A small-molecule ligand and the protein it binds are described below.
Small molecule (SMILES): Cn1cc(-c2ccccc2)nc1CCc1ccc2ccccc2n1

Binding-site contacts:
Ligand atom C14 contacts residue GLU275 of chain 1.C at 3.5 Å.
Ligand atom C4 contacts residue ILE246 of chain 1.C at 3.5 Å (hydrophobic).
Ligand atom C2 contacts residue SER231 of chain 1.C at 3.7 Å.
Ligand atom C20 contacts residue MET267 of chain 1.C at 3.5 Å (hydrophobic).
Ligand atom C14 contacts residue LYS272 of chain 1.C at 3.8 Å.
Ligand atom C5 contacts residue PHE283 of chain 1.C at 3.7 Å (hydrophobic).
Ligand atom C8 contacts residue PHE250 of chain 1.C at 3.6 Å (hydrophobic).
Ligand atom C13 contacts residue VAL276 of chain 1.C at 3.5 Å (hydrophobic).
Ligand atom C11 contacts residue MET267 of chain 1.C at 3.7 Å (hydrophobic).
Ligand atom C15 contacts residue PRO266 of chain 1.C at 3.6 Å (hydrophobic).
Ligand atom C14 contacts residue PRO266 of chain 1.C at 3.7 Å (hydrophobic).
Ligand atom C12 contacts residue TYR247 of chain 1.C at 3.4 Å (hydrophobic).
Ligand atom N21 contacts residue MET267 of chain 1.C at 3.7 Å.
Ligand atom C22 contacts residue PHE283 of chain 1.C at 3.5 Å (hydrophobic).
Ligand atom C1 contacts residue VAL232 of chain 1.C at 3.4 Å (hydrophobic).
Ligand atom N19 contacts residue GLY279 of chain 1.C at 3.5 Å (h-bond).
Ligand atom N10 contacts residue GLN280 of chain 1.C at 2.9 Å (h-bond).
Ligand atom C6 contacts residue PHE283 of chain 1.C at 3.6 Å (hydrophobic).
Ligand atom C9 contacts residue GLN280 of chain 1.C at 3.6 Å.
Ligand atom C18 contacts residue MET267 of chain 1.C at 3.8 Å (hydrophobic).
Ligand atom C7 contacts residue PHE283 of chain 1.C at 3.6 Å (hydrophobic).
Ligand atom C13 contacts residue GLU275 of chain 1.C at 3.7 Å.
Ligand atom C17 contacts residue TYR247 of chain 1.C at 3.8 Å (hydrophobic).
Ligand atom C24 contacts residue PHE250 of chain 1.C at 3.7 Å (hydrophobic).
Ligand atom C22 contacts residue GLN280 of chain 1.C at 3.7 Å.
Ligand atom C24 contacts residue MET267 of chain 1.C at 3.5 Å (hydrophobic).
Ligand atom C24 contacts residue GLN280 of chain 1.C at 3.5 Å.
Ligand atom C20 contacts residue GLY279 of chain 1.C at 3.4 Å.
Ligand atom C20 contacts residue TYR247 of chain 1.C at 3.7 Å (hydrophobic).
Ligand atom C18 contacts residue GLY279 of chain 1.C at 3.7 Å.
Ligand atom C1 contacts residue ILE246 of chain 1.C at 3.5 Å (hydrophobic).
Ligand atom N19 contacts residue MET267 of chain 1.C at 3.5 Å (h-bond).
Ligand atom C11 contacts residue GLY279 of chain 1.C at 3.4 Å.
Ligand atom N21 contacts residue TYR247 of chain 1.C at 2.7 Å (h-bond).
Ligand atom N21 contacts residue GLY279 of chain 1.C at 3.6 Å.
Ligand atom C24 contacts residue TYR247 of chain 1.C at 3.7 Å (hydrophobic).
Ligand atom C17 contacts residue GLY279 of chain 1.C at 3.3 Å.
Ligand atom C1 contacts residue SER231 of chain 1.C at 3.2 Å.
Ligand atom C17 contacts residue MET267 of chain 1.C at 3.6 Å (hydrophobic).
Ligand atom C3 contacts residue LEU229 of chain 1.C at 3.6 Å (hydrophobic).

Sequence of chain 1.C:
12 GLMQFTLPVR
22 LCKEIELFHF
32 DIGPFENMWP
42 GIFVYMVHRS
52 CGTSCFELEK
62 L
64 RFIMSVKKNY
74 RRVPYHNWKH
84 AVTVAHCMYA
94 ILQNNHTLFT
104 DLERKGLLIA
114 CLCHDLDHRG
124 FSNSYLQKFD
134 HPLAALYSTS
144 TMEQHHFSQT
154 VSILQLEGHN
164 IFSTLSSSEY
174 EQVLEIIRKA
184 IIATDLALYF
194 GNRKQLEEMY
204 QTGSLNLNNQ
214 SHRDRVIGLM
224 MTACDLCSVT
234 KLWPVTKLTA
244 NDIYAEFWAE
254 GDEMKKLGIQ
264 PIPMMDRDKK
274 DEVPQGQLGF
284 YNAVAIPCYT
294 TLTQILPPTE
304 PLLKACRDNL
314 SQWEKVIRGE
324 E